Binding-site contacts:
Ligand atom C41 contacts residue PHE46 of chain 1.A at 3.4 Å (hydrophobic).
Ligand atom C8 contacts residue TYR82 of chain 1.A at 3.5 Å (hydrophobic).
Ligand atom C1 contacts residue TYR82 of chain 1.A at 3.9 Å (hydrophobic).
Ligand atom C15 contacts residue ASP37 of chain 1.A at 3.9 Å.
Ligand atom C9 contacts residue ASP37 of chain 1.A at 3.9 Å.
Ligand atom O4 contacts residue ASP37 of chain 1.A at 3.4 Å (salt-bridge).
Ligand atom C3 contacts residue TRP59 of chain 1.A at 3.5 Å (hydrophobic).
Ligand atom C28 contacts residue GLU54 of chain 1.A at 3.5 Å.
Ligand atom O4 contacts residue TYR26 of chain 1.A at 3.3 Å.
Ligand atom C11 contacts residue TYR82 of chain 1.A at 3.7 Å (hydrophobic).
Ligand atom C9 contacts residue PHE36 of chain 1.A at 3.9 Å (hydrophobic).
Ligand atom O6 contacts residue ASP37 of chain 1.A at 2.8 Å (salt-bridge).
Ligand atom C6 contacts residue TYR26 of chain 1.A at 3.8 Å (hydrophobic).
Ligand atom C44 contacts residue ARG42 of chain 1.A at 3.5 Å.
Ligand atom C36 contacts residue ARG42 of chain 1.A at 3.6 Å.
Ligand atom C8 contacts residue PHE99 of chain 1.A at 3.9 Å (hydrophobic).
Ligand atom C4 contacts residue PHE46 of chain 1.A at 3.7 Å (hydrophobic).
Ligand atom C10 contacts residue ASP37 of chain 1.A at 3.5 Å.
Ligand atom C2 contacts residue TYR82 of chain 1.A at 3.8 Å (hydrophobic).
Ligand atom C5 contacts residue TYR26 of chain 1.A at 3.7 Å (hydrophobic).
Ligand atom C35 contacts residue TYR82 of chain 1.A at 3.8 Å (hydrophobic).
Ligand atom O12 contacts residue B7G1 of chain 1.D at 3.8 Å.
Ligand atom C4 contacts residue TRP59 of chain 1.A at 3.7 Å (hydrophobic).
Ligand atom O2 contacts residue VAL55 of chain 1.A at 3.1 Å.
Ligand atom C45 contacts residue ALA81 of chain 1.A at 3.4 Å (hydrophobic).
Ligand atom O5 contacts residue ASP37 of chain 1.A at 3.3 Å (salt-bridge).
Ligand atom C42 contacts residue TYR82 of chain 1.A at 3.6 Å (hydrophobic).
Ligand atom C35 contacts residue ILE91 of chain 1.A at 3.8 Å (hydrophobic).
Ligand atom O10 contacts residue GLU54 of chain 1.A at 3.1 Å (salt-bridge).
Ligand atom O2 contacts residue ILE56 of chain 1.A at 3.0 Å (h-bond).
Ligand atom O4 contacts residue PHE36 of chain 1.A at 3.4 Å.
Ligand atom C36 contacts residue PHE46 of chain 1.A at 3.7 Å (hydrophobic).
Ligand atom O4 contacts residue PHE99 of chain 1.A at 3.7 Å.
Ligand atom O6 contacts residue PHE36 of chain 1.A at 3.8 Å.
Ligand atom C17 contacts residue PHE46 of chain 1.A at 4.0 Å (hydrophobic).
Ligand atom C44 contacts residue ASP37 of chain 1.A at 3.7 Å.
Ligand atom O3 contacts residue PHE99 of chain 1.A at 3.5 Å.
Ligand atom C14 contacts residue ASP37 of chain 1.A at 3.8 Å.
Ligand atom O5 contacts residue TYR26 of chain 1.A at 3.7 Å.
Ligand atom O3 contacts residue TYR82 of chain 1.A at 2.8 Å (h-bond).

Sequence of chain 1.A:
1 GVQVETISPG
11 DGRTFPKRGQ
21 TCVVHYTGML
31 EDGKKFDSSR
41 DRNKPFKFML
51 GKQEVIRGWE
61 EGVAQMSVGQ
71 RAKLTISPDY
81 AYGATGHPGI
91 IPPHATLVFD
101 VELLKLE

This protein binds this small molecule.
Small molecule (SMILES): CC[C@@H]1/C=C(\C)C[C@H](C)C[C@H](OC)[C@H]2O[C@@](O)(C(=O)C(=O)N3CCCC[C@H]3C(=O)O[C@H](/C(C)=C/[C@@H]3CC[C@@H](Oc4ccc5c(ccn5CC)c4)[C@H](OC)C3)[C@H](C)[C@@H](O)CC1=O)[C@H](C)C[C@@H]2OC